A protein and the small-molecule ligand that binds it are described below.
Small molecule (SMILES): CC(=O)N[C@H]1[C@H](O[C@H]2[C@H](O)[C@@H](NC(C)=O)CO[C@@H]2CO)O[C@H](CO)[C@@H](O[C@@H]2O[C@H](CO)[C@@H](O)[C@H](O)[C@@H]2O)[C@@H]1O

Binding-site contacts:
Ligand atom N2 contacts residue TYR135 of chain 1.Q at 4.3 Å.
Ligand atom C2 contacts residue ASN118 of chain 1.Q at 2.6 Å.
Ligand atom N2 contacts residue SER120 of chain 1.Q at 3.9 Å.
Ligand atom O7 contacts residue THR102 of chain 1.Q at 3.8 Å.
Ligand atom C7 contacts residue THR102 of chain 1.Q at 4.0 Å.
Ligand atom C2 contacts residue TYR135 of chain 1.Q at 3.7 Å (hydrophobic).
Ligand atom O5 contacts residue ASN118 of chain 1.Q at 2.4 Å (h-bond).
Ligand atom C4 contacts residue ASN118 of chain 1.Q at 4.3 Å.
Ligand atom C7 contacts residue SER120 of chain 1.Q at 3.9 Å.
Ligand atom O5 contacts residue TYR135 of chain 1.Q at 4.2 Å.
Ligand atom C8 contacts residue ASN118 of chain 1.Q at 3.9 Å.
Ligand atom C1 contacts residue ASN118 of chain 1.Q at 1.4 Å.
Ligand atom C7 contacts residue ASN118 of chain 1.Q at 3.7 Å.
Ligand atom C3 contacts residue ASN118 of chain 1.Q at 3.9 Å.
Ligand atom O7 contacts residue SER120 of chain 1.Q at 3.1 Å (h-bond).
Ligand atom C8 contacts residue THR102 of chain 1.Q at 3.9 Å.
Ligand atom O3 contacts residue TYR135 of chain 1.Q at 3.7 Å.
Ligand atom C1 contacts residue TYR135 of chain 1.Q at 4.5 Å (hydrophobic).
Ligand atom C4 contacts residue TYR135 of chain 1.Q at 4.3 Å (hydrophobic).
Ligand atom C3 contacts residue TYR135 of chain 1.Q at 4.2 Å (hydrophobic).
Ligand atom O6 contacts residue ASP290 of chain 1.Q at 4.5 Å.
Ligand atom O6 contacts residue ASN118 of chain 1.Q at 4.5 Å.
Ligand atom C8 contacts residue THR105 of chain 1.Q at 4.2 Å.
Ligand atom O6 contacts residue THR105 of chain 1.Q at 4.4 Å.
Ligand atom N2 contacts residue ASN118 of chain 1.Q at 3.0 Å (h-bond).
Ligand atom C5 contacts residue ASN118 of chain 1.Q at 3.6 Å.

Sequence of chain 1.Q:
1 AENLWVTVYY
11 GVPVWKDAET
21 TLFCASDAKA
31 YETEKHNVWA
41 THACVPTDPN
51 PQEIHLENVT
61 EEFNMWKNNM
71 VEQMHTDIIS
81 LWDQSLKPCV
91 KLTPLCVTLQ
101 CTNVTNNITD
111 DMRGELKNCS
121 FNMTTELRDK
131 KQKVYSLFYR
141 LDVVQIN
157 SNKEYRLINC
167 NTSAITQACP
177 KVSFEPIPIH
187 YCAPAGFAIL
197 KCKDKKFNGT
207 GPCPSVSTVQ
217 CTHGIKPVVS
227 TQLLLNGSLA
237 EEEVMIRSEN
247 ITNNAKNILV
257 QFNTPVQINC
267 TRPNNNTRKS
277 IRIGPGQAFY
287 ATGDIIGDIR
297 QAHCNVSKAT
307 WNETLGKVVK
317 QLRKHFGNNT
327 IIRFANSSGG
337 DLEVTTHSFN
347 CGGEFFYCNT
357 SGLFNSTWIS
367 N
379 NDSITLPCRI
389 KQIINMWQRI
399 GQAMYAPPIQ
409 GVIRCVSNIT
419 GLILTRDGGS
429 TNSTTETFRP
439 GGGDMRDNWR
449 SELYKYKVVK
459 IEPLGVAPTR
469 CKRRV